Sequence of chain 45.A:
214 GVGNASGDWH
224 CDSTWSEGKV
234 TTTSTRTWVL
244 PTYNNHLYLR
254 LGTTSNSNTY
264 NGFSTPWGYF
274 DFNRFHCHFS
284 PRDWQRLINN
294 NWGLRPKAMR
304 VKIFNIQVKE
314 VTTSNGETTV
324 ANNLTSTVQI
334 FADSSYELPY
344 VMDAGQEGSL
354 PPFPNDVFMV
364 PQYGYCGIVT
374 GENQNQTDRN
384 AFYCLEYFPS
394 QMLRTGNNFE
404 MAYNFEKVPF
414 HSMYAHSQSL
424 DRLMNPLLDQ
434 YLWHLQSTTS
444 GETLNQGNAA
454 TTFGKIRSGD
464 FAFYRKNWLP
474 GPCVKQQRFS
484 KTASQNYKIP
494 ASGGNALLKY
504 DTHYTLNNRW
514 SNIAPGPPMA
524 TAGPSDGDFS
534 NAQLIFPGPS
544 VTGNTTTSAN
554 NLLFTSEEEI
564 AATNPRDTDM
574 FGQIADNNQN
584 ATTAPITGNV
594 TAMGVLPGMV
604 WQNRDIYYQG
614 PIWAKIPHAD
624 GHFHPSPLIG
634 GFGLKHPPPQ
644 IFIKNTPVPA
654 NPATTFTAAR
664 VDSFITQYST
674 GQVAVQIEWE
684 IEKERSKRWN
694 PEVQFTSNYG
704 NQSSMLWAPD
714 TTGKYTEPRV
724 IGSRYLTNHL

Binding-site contacts:
Ligand atom C6 contacts residue SER629 of chain 45.A at 3.5 Å.
Ligand atom N7 contacts residue PRO628 of chain 45.A at 3.3 Å (h-bond).
Ligand atom N6 contacts residue SER629 of chain 45.A at 3.0 Å (h-bond).
Ligand atom C6 contacts residue GLY636 of chain 45.A at 3.6 Å.
Ligand atom N1 contacts residue PRO628 of chain 45.A at 3.2 Å (h-bond).
Ligand atom N7 contacts residue HIS627 of chain 45.A at 4.1 Å.
Ligand atom N7 contacts residue ASN606 of chain 45.A at 4.2 Å.
Ligand atom N1 contacts residue VAL411 of chain 45.A at 4.3 Å.
Ligand atom N7 contacts residue PRO412 of chain 45.A at 4.3 Å.
Ligand atom C8 contacts residue HIS627 of chain 45.A at 3.5 Å.
Ligand atom C1' contacts residue PRO628 of chain 45.A at 3.9 Å (hydrophobic).
Ligand atom O2P contacts residue ASP623 of chain 13.A at 3.2 Å (salt-bridge).
Ligand atom C2 contacts residue PRO628 of chain 45.A at 3.5 Å (hydrophobic).
Ligand atom N7 contacts residue SER629 of chain 45.A at 3.1 Å (h-bond).
Ligand atom C4 contacts residue PRO628 of chain 45.A at 3.0 Å (hydrophobic).
Ligand atom N3 contacts residue PRO628 of chain 45.A at 3.5 Å (h-bond).
Ligand atom C8 contacts residue PRO412 of chain 45.A at 4.3 Å (hydrophobic).
Ligand atom N6 contacts residue PRO628 of chain 45.A at 3.4 Å (h-bond).
Ligand atom N1 contacts residue GLY636 of chain 45.A at 2.9 Å (h-bond).
Ligand atom C8 contacts residue SER629 of chain 45.A at 4.2 Å.
Ligand atom O3' contacts residue PRO628 of chain 45.A at 4.1 Å.
Ligand atom N6 contacts residue GLY634 of chain 45.A at 3.8 Å.
Ligand atom C8 contacts residue PRO628 of chain 45.A at 3.8 Å (hydrophobic).
Ligand atom N9 contacts residue PRO412 of chain 45.A at 4.2 Å.
Ligand atom C3' contacts residue HIS627 of chain 45.A at 4.3 Å.
Ligand atom C1' contacts residue HIS627 of chain 45.A at 4.3 Å.
Ligand atom C5 contacts residue PRO628 of chain 45.A at 2.7 Å (hydrophobic).
Ligand atom C2' contacts residue PRO628 of chain 45.A at 3.6 Å (hydrophobic).
Ligand atom N9 contacts residue PRO628 of chain 45.A at 3.7 Å.
Ligand atom P contacts residue HIS625 of chain 13.A at 3.9 Å.
Ligand atom C5 contacts residue SER629 of chain 45.A at 3.5 Å.
Ligand atom C5 contacts residue PRO412 of chain 45.A at 4.2 Å (hydrophobic).
Ligand atom N6 contacts residue PHE635 of chain 45.A at 3.7 Å.
Ligand atom C6 contacts residue PRO628 of chain 45.A at 2.8 Å (hydrophobic).
Ligand atom C2' contacts residue HIS627 of chain 45.A at 3.2 Å.
Ligand atom C6 contacts residue PRO412 of chain 45.A at 4.3 Å (hydrophobic).
Ligand atom O1P contacts residue HIS625 of chain 13.A at 2.8 Å (h-bond).
Ligand atom N6 contacts residue GLY636 of chain 45.A at 3.2 Å (h-bond).
Ligand atom C2 contacts residue GLY636 of chain 45.A at 3.2 Å.
Ligand atom C4 contacts residue PRO412 of chain 45.A at 4.1 Å (hydrophobic).

Sequence of chain 13.A:
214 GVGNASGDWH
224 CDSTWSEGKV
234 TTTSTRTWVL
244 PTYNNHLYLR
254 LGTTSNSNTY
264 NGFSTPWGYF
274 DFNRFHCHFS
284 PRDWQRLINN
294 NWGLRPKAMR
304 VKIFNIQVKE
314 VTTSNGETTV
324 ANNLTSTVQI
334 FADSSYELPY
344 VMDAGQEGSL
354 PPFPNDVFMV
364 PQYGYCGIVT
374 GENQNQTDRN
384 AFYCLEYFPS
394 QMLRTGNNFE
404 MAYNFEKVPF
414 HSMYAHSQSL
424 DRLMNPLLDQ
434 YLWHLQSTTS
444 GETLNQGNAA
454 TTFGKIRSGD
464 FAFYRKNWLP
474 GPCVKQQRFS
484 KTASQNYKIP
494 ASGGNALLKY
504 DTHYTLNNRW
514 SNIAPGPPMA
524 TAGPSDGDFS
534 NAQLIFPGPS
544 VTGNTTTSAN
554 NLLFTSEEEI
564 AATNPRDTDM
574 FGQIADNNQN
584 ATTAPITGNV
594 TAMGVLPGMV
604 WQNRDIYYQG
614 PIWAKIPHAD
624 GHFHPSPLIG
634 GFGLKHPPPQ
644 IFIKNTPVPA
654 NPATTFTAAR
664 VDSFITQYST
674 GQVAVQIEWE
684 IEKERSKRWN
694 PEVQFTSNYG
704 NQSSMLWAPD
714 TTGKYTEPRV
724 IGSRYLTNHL

This protein binds this small molecule.
Small molecule (SMILES): Nc1ncnc2c1ncn2[C@H]1C[C@H](O)[C@@H](COP(=O)(O)O)O1